The protein below binds the small molecule below.
Small molecule (SMILES): CC(=O)N[C@@H]1[C@@H](O)[C@H](O)[C@@H](CO)O[C@H]1O

Binding-site contacts:
Ligand atom O7 contacts residue ASN287 of chain 1.A at 3.8 Å.
Ligand atom N2 contacts residue ASN287 of chain 1.A at 2.9 Å (h-bond).
Ligand atom O6 contacts residue ASN287 of chain 1.A at 4.4 Å.
Ligand atom O5 contacts residue ASN287 of chain 1.A at 2.3 Å (h-bond).
Ligand atom C4 contacts residue ASN287 of chain 1.A at 4.2 Å.
Ligand atom C5 contacts residue ASN287 of chain 1.A at 3.6 Å.
Ligand atom C7 contacts residue ASN287 of chain 1.A at 3.5 Å.
Ligand atom C8 contacts residue ASP276 of chain 1.A at 4.5 Å.
Ligand atom C2 contacts residue ASN287 of chain 1.A at 2.5 Å.
Ligand atom C3 contacts residue ASN287 of chain 1.A at 3.8 Å.
Ligand atom C1 contacts residue ASN287 of chain 1.A at 1.4 Å.

Sequence of chain 1.A:
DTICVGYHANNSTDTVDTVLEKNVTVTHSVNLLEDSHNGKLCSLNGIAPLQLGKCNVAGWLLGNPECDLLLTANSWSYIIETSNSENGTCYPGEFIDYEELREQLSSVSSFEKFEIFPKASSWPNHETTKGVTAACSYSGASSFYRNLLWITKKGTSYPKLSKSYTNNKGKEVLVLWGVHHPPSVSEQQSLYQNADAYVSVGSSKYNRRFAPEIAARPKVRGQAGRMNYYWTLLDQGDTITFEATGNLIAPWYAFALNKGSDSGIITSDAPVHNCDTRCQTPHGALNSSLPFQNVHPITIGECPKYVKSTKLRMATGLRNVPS